Sequence of chain 1.X:
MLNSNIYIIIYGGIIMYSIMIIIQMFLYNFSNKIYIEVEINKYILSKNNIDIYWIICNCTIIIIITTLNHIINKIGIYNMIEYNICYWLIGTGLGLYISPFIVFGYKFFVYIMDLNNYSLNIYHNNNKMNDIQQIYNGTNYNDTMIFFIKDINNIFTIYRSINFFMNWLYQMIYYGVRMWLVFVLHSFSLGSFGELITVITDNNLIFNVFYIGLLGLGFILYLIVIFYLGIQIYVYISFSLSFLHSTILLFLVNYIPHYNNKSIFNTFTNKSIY

The small molecule below binds the protein below.
Small molecule (SMILES): COCCOCCOCCOc1ccc(C(C)(C)CC(C)(C)C)cc1

Sequence of chain 1.AA:
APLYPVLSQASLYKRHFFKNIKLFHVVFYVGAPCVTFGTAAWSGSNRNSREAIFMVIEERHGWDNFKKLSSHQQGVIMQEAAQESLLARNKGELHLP

Sequence of chain 1.Y:
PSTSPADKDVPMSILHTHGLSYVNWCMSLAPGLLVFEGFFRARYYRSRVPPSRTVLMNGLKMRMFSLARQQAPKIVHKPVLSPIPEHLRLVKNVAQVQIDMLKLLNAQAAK

Binding-site contacts:
Ligand atom C11 contacts residue PHE41 of chain 1.Y at 4.1 Å (hydrophobic).
Ligand atom O24 contacts residue TRT1 of chain 1.QC at 4.2 Å.
Ligand atom C19 contacts residue ILE226 of chain 1.X at 4.2 Å (hydrophobic).
Ligand atom C20 contacts residue PHE41 of chain 1.Y at 4.1 Å (hydrophobic).
Ligand atom C22 contacts residue PHE37 of chain 1.Y at 4.0 Å (hydrophobic).
Ligand atom C4 contacts residue LEU24 of chain 1.AA at 3.9 Å (hydrophobic).
Ligand atom C14 contacts residue LMT1 of chain 1.GB at 4.2 Å.
Ligand atom C23 contacts residue ILE226 of chain 1.X at 3.7 Å (hydrophobic).
Ligand atom C7 contacts residue TRT1 of chain 1.CC at 4.1 Å.
Ligand atom C17 contacts residue LEU68 of chain 1.X at 3.9 Å (hydrophobic).
Ligand atom C12 contacts residue PHE41 of chain 1.Y at 3.6 Å (hydrophobic).
Ligand atom C4 contacts residue LEU27 of chain 1.X at 4.3 Å (hydrophobic).
Ligand atom C3 contacts residue LYS23 of chain 1.AA at 3.7 Å.
Ligand atom C11 contacts residue PHE25 of chain 1.AA at 3.7 Å (hydrophobic).
Ligand atom C22 contacts residue TRT1 of chain 1.QC at 3.9 Å.
Ligand atom C7 contacts residue LMT1 of chain 1.GB at 3.4 Å.
Ligand atom C3 contacts residue TRT1 of chain 1.CC at 3.7 Å.
Ligand atom C8 contacts residue ARG44 of chain 1.Y at 4.2 Å.
Ligand atom O18 contacts residue PHE41 of chain 1.Y at 3.8 Å.
Ligand atom O15 contacts residue PHE41 of chain 1.Y at 3.5 Å.
Ligand atom C25 contacts residue LEU223 of chain 1.X at 4.1 Å (hydrophobic).
Ligand atom C17 contacts residue ILE72 of chain 1.X at 4.1 Å (hydrophobic).
Ligand atom C7 contacts residue ARG44 of chain 1.Y at 4.2 Å.
Ligand atom O24 contacts residue ILE226 of chain 1.X at 4.0 Å.
Ligand atom O18 contacts residue PHE29 of chain 1.AA at 4.3 Å.
Ligand atom C20 contacts residue TYR222 of chain 1.X at 4.3 Å (hydrophobic).
Ligand atom C4 contacts residue LYS23 of chain 1.AA at 4.0 Å.
Ligand atom C5 contacts residue LEU24 of chain 1.AA at 3.7 Å (hydrophobic).
Ligand atom C10 contacts residue PHE41 of chain 1.Y at 4.2 Å (hydrophobic).
Ligand atom C10 contacts residue PHE25 of chain 1.AA at 3.8 Å (hydrophobic).
Ligand atom C20 contacts residue ILE226 of chain 1.X at 4.2 Å (hydrophobic).
Ligand atom C13 contacts residue PHE41 of chain 1.Y at 3.6 Å (hydrophobic).
Ligand atom C11 contacts residue LEU24 of chain 1.AA at 4.3 Å (hydrophobic).
Ligand atom C23 contacts residue LEU223 of chain 1.X at 3.9 Å (hydrophobic).
Ligand atom C19 contacts residue TYR222 of chain 1.X at 4.3 Å (hydrophobic).
Ligand atom C14 contacts residue PHE41 of chain 1.Y at 4.0 Å (hydrophobic).
Ligand atom C2 contacts residue LMT1 of chain 1.GB at 4.3 Å.
Ligand atom C10 contacts residue LEU24 of chain 1.AA at 4.0 Å (hydrophobic).
Ligand atom O21 contacts residue ILE226 of chain 1.X at 3.8 Å.
Ligand atom C8 contacts residue PHE25 of chain 1.AA at 3.9 Å (hydrophobic).